Sequence of chain 2.T:
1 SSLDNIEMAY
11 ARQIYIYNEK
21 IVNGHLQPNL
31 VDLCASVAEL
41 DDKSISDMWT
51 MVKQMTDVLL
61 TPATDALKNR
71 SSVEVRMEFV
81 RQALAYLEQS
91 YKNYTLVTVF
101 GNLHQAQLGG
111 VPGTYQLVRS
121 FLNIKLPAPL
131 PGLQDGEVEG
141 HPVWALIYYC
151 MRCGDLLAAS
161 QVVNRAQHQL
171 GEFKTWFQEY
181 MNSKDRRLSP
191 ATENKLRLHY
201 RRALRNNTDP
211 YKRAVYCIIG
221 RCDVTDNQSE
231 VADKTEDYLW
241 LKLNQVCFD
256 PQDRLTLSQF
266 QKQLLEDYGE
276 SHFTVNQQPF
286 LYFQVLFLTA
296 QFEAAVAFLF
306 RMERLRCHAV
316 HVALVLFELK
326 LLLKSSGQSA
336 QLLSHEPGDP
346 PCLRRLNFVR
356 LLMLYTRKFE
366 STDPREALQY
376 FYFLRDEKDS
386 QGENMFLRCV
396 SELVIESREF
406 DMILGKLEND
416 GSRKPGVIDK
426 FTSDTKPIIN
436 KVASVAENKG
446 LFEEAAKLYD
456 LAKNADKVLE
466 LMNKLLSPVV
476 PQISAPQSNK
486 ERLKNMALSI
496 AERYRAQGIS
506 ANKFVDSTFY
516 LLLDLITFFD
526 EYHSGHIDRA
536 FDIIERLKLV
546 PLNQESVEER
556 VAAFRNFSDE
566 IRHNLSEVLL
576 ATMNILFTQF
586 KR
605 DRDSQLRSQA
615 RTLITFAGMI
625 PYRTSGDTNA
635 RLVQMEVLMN

Binding-site contacts:
Ligand atom CG2 contacts residue LEU286 of chain 2.T at 3.7 Å (hydrophobic).
Ligand atom O contacts residue LYS234 of chain 2.T at 3.6 Å.
Ligand atom C contacts residue TYR94 of chain 2.T at 4.0 Å (hydrophobic).
Ligand atom N contacts residue THR235 of chain 2.T at 3.9 Å.
Ligand atom C contacts residue ASN227 of chain 2.T at 3.5 Å.
Ligand atom CG2 contacts residue GLU236 of chain 2.T at 3.3 Å.
Ligand atom C contacts residue LEU286 of chain 2.T at 3.8 Å (hydrophobic).
Ligand atom CD contacts residue TYR273 of chain 2.T at 3.3 Å (hydrophobic).
Ligand atom C contacts residue THR235 of chain 2.T at 3.6 Å.
Ligand atom CG2 contacts residue PHE278 of chain 2.T at 3.7 Å (hydrophobic).
Ligand atom CA contacts residue THR235 of chain 2.T at 3.6 Å.
Ligand atom O contacts residue THR235 of chain 2.T at 3.1 Å (h-bond).
Ligand atom CB contacts residue TYR238 of chain 2.T at 3.6 Å (hydrophobic).
Ligand atom O contacts residue ASN227 of chain 2.T at 3.6 Å.
Ligand atom O contacts residue HIS277 of chain 2.T at 3.4 Å.
Ligand atom CG contacts residue HIS277 of chain 2.T at 3.8 Å.
Ligand atom CG contacts residue TYR273 of chain 2.T at 3.6 Å (hydrophobic).
Ligand atom N contacts residue THR235 of chain 2.T at 3.5 Å (h-bond).
Ligand atom CD contacts residue HIS277 of chain 2.T at 3.9 Å.
Ligand atom CB contacts residue HIS277 of chain 2.T at 3.7 Å.
Ligand atom CG1 contacts residue VAL280 of chain 2.T at 4.0 Å (hydrophobic).
Ligand atom N contacts residue ASN227 of chain 2.T at 3.0 Å (h-bond).
Ligand atom CG2 contacts residue ASN281 of chain 2.T at 3.6 Å.
Ligand atom O contacts residue LEU286 of chain 2.T at 3.2 Å.
Ligand atom CD1 contacts residue TYR91 of chain 2.T at 3.9 Å (hydrophobic).
Ligand atom CD1 contacts residue TYR94 of chain 2.T at 3.5 Å (hydrophobic).
Ligand atom C contacts residue THR235 of chain 2.T at 3.6 Å.
Ligand atom O contacts residue TYR94 of chain 2.T at 2.9 Å.
Ligand atom CG1 contacts residue TYR94 of chain 2.T at 3.8 Å (hydrophobic).
Ligand atom O contacts residue ASN281 of chain 2.T at 2.6 Å (h-bond).
Ligand atom O contacts residue THR235 of chain 2.T at 3.0 Å (h-bond).
Ligand atom CG contacts residue LYS234 of chain 2.T at 3.3 Å.
Ligand atom CB contacts residue ASP233 of chain 2.T at 3.0 Å.
Ligand atom N contacts residue TYR273 of chain 2.T at 3.9 Å.
Ligand atom C contacts residue ASN281 of chain 2.T at 3.8 Å.
Ligand atom CB contacts residue LEU286 of chain 2.T at 3.9 Å (hydrophobic).
Ligand atom CG2 contacts residue HIS277 of chain 2.T at 3.3 Å.
Ligand atom CA contacts residue ASN227 of chain 2.T at 3.7 Å.
Ligand atom C contacts residue THR235 of chain 2.T at 3.6 Å.
Ligand atom CG contacts residue ASP233 of chain 2.T at 3.0 Å.

A protein and the small-molecule ligand that binds it are described below.
Small molecule (SMILES): CC[C@H](C)[C@H](NC(=O)[C@H](CO)NC(=O)[C@H](CCCN=C(N)N)NC(=O)[C@@H](NC(=O)[C@@H]1CCCN1C(=O)[C@@H]1CCCN1C(=O)[C@H](C)N)C(C)C)C(=O)N[C@H](C=O)Cc1ccc(O)cc1